Sequence of chain 1.MA:
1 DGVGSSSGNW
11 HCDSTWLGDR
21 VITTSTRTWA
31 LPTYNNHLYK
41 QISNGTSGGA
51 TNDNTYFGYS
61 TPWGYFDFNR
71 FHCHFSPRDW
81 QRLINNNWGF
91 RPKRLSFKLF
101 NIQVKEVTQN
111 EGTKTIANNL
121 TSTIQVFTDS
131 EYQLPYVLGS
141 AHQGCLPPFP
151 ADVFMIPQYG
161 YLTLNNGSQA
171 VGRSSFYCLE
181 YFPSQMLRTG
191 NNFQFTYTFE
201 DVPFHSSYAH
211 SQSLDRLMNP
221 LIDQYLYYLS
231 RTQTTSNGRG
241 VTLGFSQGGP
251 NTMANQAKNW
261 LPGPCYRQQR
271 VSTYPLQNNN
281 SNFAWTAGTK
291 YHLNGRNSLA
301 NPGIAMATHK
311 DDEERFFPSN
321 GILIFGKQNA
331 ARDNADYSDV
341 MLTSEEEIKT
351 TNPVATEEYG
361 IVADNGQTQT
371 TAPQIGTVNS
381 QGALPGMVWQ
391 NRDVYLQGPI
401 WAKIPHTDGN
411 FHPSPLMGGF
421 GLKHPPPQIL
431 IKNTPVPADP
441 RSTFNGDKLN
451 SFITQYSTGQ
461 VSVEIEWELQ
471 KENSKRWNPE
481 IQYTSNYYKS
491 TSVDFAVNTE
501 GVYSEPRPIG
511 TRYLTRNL

Binding-site contacts:
Ligand atom N7 contacts residue SER414 of chain 1.MA at 3.6 Å.
Ligand atom N6 contacts residue GLY421 of chain 1.MA at 3.3 Å (h-bond).
Ligand atom C8 contacts residue PRO203 of chain 1.MA at 4.2 Å (hydrophobic).
Ligand atom C4 contacts residue PRO203 of chain 1.MA at 4.2 Å (hydrophobic).
Ligand atom C2' contacts residue HIS412 of chain 1.MA at 3.1 Å.
Ligand atom C6 contacts residue GLY421 of chain 1.MA at 3.6 Å.
Ligand atom N1 contacts residue VAL202 of chain 1.MA at 3.7 Å.
Ligand atom C8 contacts residue SER414 of chain 1.MA at 4.3 Å.
Ligand atom C1' contacts residue PRO413 of chain 1.MA at 3.9 Å (hydrophobic).
Ligand atom N7 contacts residue HIS412 of chain 1.MA at 4.1 Å.
Ligand atom C6 contacts residue PRO203 of chain 1.MA at 4.3 Å (hydrophobic).
Ligand atom C8 contacts residue HIS412 of chain 1.MA at 3.4 Å.
Ligand atom N6 contacts residue SER414 of chain 1.MA at 3.7 Å.
Ligand atom C5 contacts residue PRO203 of chain 1.MA at 3.9 Å (hydrophobic).
Ligand atom N9 contacts residue PRO413 of chain 1.MA at 4.3 Å.
Ligand atom N9 contacts residue PRO203 of chain 1.MA at 4.4 Å.
Ligand atom N7 contacts residue ASN391 of chain 1.MA at 3.9 Å.
Ligand atom C1' contacts residue HIS412 of chain 1.MA at 4.3 Å.
Ligand atom C2 contacts residue VAL202 of chain 1.MA at 4.2 Å (hydrophobic).
Ligand atom O3' contacts residue PRO413 of chain 1.MA at 4.2 Å.
Ligand atom C6 contacts residue PRO413 of chain 1.MA at 3.8 Å (hydrophobic).
Ligand atom C6 contacts residue SER414 of chain 1.MA at 4.0 Å.
Ligand atom N7 contacts residue PRO203 of chain 1.MA at 4.0 Å.
Ligand atom N1 contacts residue GLY421 of chain 1.MA at 3.1 Å (h-bond).
Ligand atom C2 contacts residue PRO413 of chain 1.MA at 3.5 Å (hydrophobic).
Ligand atom N1 contacts residue PRO413 of chain 1.MA at 3.5 Å (h-bond).
Ligand atom N3 contacts residue PRO413 of chain 1.MA at 3.8 Å.
Ligand atom C5 contacts residue PRO413 of chain 1.MA at 4.0 Å (hydrophobic).
Ligand atom N6 contacts residue GLY419 of chain 1.MA at 3.5 Å (h-bond).
Ligand atom N6 contacts residue PHE420 of chain 1.MA at 3.7 Å.
Ligand atom C4 contacts residue PRO413 of chain 1.MA at 4.0 Å (hydrophobic).
Ligand atom C2 contacts residue GLY421 of chain 1.MA at 3.4 Å.
Ligand atom N9 contacts residue HIS412 of chain 1.MA at 4.3 Å.
Ligand atom C2 contacts residue ILE404 of chain 1.MA at 4.4 Å (hydrophobic).
Ligand atom C6 contacts residue VAL202 of chain 1.MA at 4.2 Å (hydrophobic).
Ligand atom N1 contacts residue PHE420 of chain 1.MA at 4.2 Å.
Ligand atom N6 contacts residue PRO415 of chain 1.MA at 4.2 Å.
Ligand atom C3' contacts residue HIS412 of chain 1.MA at 4.0 Å.
Ligand atom C5 contacts residue SER414 of chain 1.MA at 3.9 Å.
Ligand atom C2' contacts residue PRO413 of chain 1.MA at 3.8 Å (hydrophobic).

The protein below binds the small molecule below.
Small molecule (SMILES): Nc1ncnc2c1ncn2[C@H]1C[C@H](O)[C@@H](COP(=O)(O)O)O1